This small molecule binds to this protein.
Small molecule (SMILES): NCCCN

Binding-site contacts:
Ligand atom CA contacts residue TYR337 of chain 1.A at 4.0 Å (hydrophobic).
Ligand atom CC contacts residue TYR337 of chain 1.A at 3.9 Å (hydrophobic).
Ligand atom ND contacts residue ASP247 of chain 1.A at 2.8 Å (salt-bridge).
Ligand atom NAA contacts residue ARG339 of chain 1.A at 3.7 Å.
Ligand atom NAA contacts residue PHE246 of chain 1.A at 4.3 Å.
Ligand atom CC contacts residue PHE246 of chain 1.A at 3.9 Å (hydrophobic).
Ligand atom ND contacts residue PHE246 of chain 1.A at 3.5 Å.
Ligand atom CC contacts residue ASN245 of chain 1.A at 3.6 Å.
Ligand atom CB contacts residue PHE246 of chain 1.A at 3.7 Å (hydrophobic).
Ligand atom CA contacts residue PHE246 of chain 1.A at 4.3 Å (hydrophobic).
Ligand atom CB contacts residue ASP247 of chain 1.A at 3.5 Å.
Ligand atom CC contacts residue ASP247 of chain 1.A at 3.5 Å.
Ligand atom ND contacts residue ASN245 of chain 1.A at 2.9 Å (h-bond).
Ligand atom CB contacts residue GLY248 of chain 1.A at 4.3 Å.

Sequence of chain 1.A:
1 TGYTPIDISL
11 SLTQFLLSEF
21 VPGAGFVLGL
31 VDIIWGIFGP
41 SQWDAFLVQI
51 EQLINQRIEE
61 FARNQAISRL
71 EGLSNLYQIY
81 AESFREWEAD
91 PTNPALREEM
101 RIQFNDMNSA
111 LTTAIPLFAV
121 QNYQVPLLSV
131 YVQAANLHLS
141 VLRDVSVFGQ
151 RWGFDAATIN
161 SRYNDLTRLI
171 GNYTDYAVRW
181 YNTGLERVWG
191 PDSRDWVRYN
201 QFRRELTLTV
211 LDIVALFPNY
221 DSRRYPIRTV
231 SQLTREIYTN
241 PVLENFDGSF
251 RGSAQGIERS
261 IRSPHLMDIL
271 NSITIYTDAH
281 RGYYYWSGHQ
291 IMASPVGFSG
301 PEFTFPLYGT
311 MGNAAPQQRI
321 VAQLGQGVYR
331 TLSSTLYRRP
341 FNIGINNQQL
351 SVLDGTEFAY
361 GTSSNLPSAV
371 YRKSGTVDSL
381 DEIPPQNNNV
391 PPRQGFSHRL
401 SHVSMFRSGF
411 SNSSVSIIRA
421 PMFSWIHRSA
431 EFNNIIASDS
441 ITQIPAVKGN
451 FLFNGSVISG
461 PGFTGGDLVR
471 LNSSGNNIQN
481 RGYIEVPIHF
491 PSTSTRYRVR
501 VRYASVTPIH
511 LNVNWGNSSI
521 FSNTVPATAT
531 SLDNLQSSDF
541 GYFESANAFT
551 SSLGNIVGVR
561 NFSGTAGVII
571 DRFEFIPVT